Binding-site contacts:
Ligand atom O7 contacts residue ASN239 of chain 1.C at 4.2 Å.
Ligand atom C2 contacts residue ASN239 of chain 1.C at 2.5 Å.
Ligand atom C7 contacts residue ASN239 of chain 1.C at 4.0 Å.
Ligand atom C5 contacts residue ASN239 of chain 1.C at 3.6 Å.
Ligand atom C4 contacts residue ASN239 of chain 1.C at 4.1 Å.
Ligand atom C3 contacts residue ASN239 of chain 1.C at 3.3 Å.
Ligand atom C8 contacts residue MET237 of chain 1.C at 3.6 Å (hydrophobic).
Ligand atom N2 contacts residue ASN239 of chain 1.C at 3.6 Å (h-bond).
Ligand atom O3 contacts residue ASN239 of chain 1.C at 3.1 Å (h-bond).
Ligand atom O5 contacts residue ASN239 of chain 1.C at 2.3 Å (h-bond).
Ligand atom C1 contacts residue ASN239 of chain 1.C at 1.4 Å.

Sequence of chain 1.C:
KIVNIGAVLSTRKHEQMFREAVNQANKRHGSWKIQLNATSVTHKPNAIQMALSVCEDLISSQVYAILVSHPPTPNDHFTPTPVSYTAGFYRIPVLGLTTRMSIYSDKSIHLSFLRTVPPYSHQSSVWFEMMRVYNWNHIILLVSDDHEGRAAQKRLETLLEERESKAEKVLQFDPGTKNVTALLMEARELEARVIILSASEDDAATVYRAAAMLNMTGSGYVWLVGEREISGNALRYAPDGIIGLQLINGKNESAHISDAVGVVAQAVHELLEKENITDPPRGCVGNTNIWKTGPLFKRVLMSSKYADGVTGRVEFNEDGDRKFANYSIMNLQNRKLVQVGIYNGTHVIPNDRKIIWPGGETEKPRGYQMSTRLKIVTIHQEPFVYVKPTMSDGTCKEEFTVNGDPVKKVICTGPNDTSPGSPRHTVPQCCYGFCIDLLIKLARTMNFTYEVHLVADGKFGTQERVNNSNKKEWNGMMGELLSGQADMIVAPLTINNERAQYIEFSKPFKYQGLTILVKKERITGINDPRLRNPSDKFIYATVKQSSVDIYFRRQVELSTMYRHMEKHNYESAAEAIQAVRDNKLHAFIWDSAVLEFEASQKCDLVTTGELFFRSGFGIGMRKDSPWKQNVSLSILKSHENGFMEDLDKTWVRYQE

This protein binds this small molecule.
Small molecule (SMILES): CC(=O)N[C@@H]1[C@@H](O)[C@H](O)[C@@H](CO)O[C@H]1O